This small molecule binds to this protein.
Small molecule (SMILES): Nc1nc2c(ncn2[C@@H]2O[C@H](CO[P](=O)(O)O[P](=O)(O)CP(=O)(O)O)[C@@H](O)[C@H]2O)c(=O)[nH]1

Binding-site contacts:
Ligand atom O2A contacts residue ALA19 of chain 1.B at 2.8 Å (h-bond).
Ligand atom O2B contacts residue SER18 of chain 1.B at 2.9 Å (h-bond).
Ligand atom O2B contacts residue LYS17 of chain 1.B at 3.5 Å (salt-bridge).
Ligand atom O6 contacts residue ASP120 of chain 1.B at 3.4 Å (salt-bridge).
Ligand atom C3' contacts residue GLU32 of chain 1.B at 3.6 Å.
Ligand atom C2' contacts residue VAL30 of chain 1.B at 3.5 Å (hydrophobic).
Ligand atom PG contacts residue MG1 of chain 1.H at 3.2 Å.
Ligand atom O2G contacts residue GLY61 of chain 1.B at 2.8 Å (h-bond).
Ligand atom PG contacts residue ASP13 of chain 1.B at 3.5 Å.
Ligand atom N7 contacts residue ASN117 of chain 1.B at 3.1 Å (h-bond).
Ligand atom O2' contacts residue ASP31 of chain 1.B at 3.1 Å (salt-bridge).
Ligand atom O2' contacts residue VAL30 of chain 1.B at 2.7 Å (h-bond).
Ligand atom O6 contacts residue ALA147 of chain 1.B at 2.8 Å (h-bond).
Ligand atom O2B contacts residue MG1 of chain 1.H at 2.1 Å.
Ligand atom O6 contacts residue ASN117 of chain 1.B at 3.3 Å (h-bond).
Ligand atom O2A contacts residue GLY16 of chain 1.B at 3.3 Å.
Ligand atom O2A contacts residue SER18 of chain 1.B at 3.4 Å (h-bond).
Ligand atom O2G contacts residue LYS17 of chain 1.B at 2.7 Å (salt-bridge).
Ligand atom N2 contacts residue ASP120 of chain 1.B at 2.8 Å (salt-bridge).
Ligand atom N3 contacts residue PHE29 of chain 1.B at 3.5 Å.
Ligand atom C3B contacts residue GLY14 of chain 1.B at 3.4 Å.
Ligand atom O6 contacts residue SER146 of chain 1.B at 3.5 Å.
Ligand atom O1B contacts residue VAL15 of chain 1.B at 3.3 Å (h-bond).
Ligand atom O2' contacts residue PHE29 of chain 1.B at 3.3 Å.
Ligand atom O3' contacts residue ASP31 of chain 1.B at 2.9 Å (salt-bridge).
Ligand atom O3G contacts residue ASP13 of chain 1.B at 2.6 Å (salt-bridge).
Ligand atom O1G contacts residue MG1 of chain 1.H at 2.0 Å.
Ligand atom PB contacts residue MG1 of chain 1.H at 3.3 Å.
Ligand atom O4' contacts residue LYS118 of chain 1.B at 3.2 Å (salt-bridge).
Ligand atom O1G contacts residue THR36 of chain 1.B at 2.9 Å (h-bond).
Ligand atom O1B contacts residue GLY16 of chain 1.B at 3.2 Å (h-bond).
Ligand atom C8 contacts residue GLY16 of chain 1.B at 3.5 Å.
Ligand atom N1 contacts residue ASP120 of chain 1.B at 2.7 Å (salt-bridge).
Ligand atom O3A contacts residue GLY16 of chain 1.B at 3.2 Å (h-bond).
Ligand atom O1B contacts residue LYS17 of chain 1.B at 2.8 Å (salt-bridge).
Ligand atom O1B contacts residue GLY14 of chain 1.B at 3.5 Å (h-bond).
Ligand atom O6 contacts residue LYS118 of chain 1.B at 3.4 Å.
Ligand atom C3B contacts residue MG1 of chain 1.H at 3.5 Å.
Ligand atom O3G contacts residue PRO35 of chain 1.B at 3.3 Å.
Ligand atom C6 contacts residue ASP120 of chain 1.B at 3.5 Å.

Sequence of chain 1.B:
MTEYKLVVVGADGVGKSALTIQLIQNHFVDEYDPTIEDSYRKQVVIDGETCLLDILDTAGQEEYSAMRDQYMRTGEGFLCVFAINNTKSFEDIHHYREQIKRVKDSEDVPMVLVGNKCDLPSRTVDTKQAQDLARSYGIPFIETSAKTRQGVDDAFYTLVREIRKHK